Binding-site contacts:
Ligand atom C2 contacts residue NAG1 of chain 1.L at 3.4 Å.
Ligand atom O2 contacts residue NAG1 of chain 1.L at 3.0 Å (h-bond).
Ligand atom O5 contacts residue NAG1 of chain 1.L at 2.9 Å (h-bond).
Ligand atom O6 contacts residue NAG1 of chain 1.L at 4.3 Å.
Ligand atom C5 contacts residue NAG1 of chain 1.L at 4.2 Å.
Ligand atom C1 contacts residue NAG1 of chain 1.L at 2.8 Å.

A small-molecule ligand and the protein it binds are described below.
Small molecule (SMILES): OC[C@H]1O[C@@H](O)[C@@H](O)[C@@H](O)[C@@H]1O